Sequence of chain 12.E:
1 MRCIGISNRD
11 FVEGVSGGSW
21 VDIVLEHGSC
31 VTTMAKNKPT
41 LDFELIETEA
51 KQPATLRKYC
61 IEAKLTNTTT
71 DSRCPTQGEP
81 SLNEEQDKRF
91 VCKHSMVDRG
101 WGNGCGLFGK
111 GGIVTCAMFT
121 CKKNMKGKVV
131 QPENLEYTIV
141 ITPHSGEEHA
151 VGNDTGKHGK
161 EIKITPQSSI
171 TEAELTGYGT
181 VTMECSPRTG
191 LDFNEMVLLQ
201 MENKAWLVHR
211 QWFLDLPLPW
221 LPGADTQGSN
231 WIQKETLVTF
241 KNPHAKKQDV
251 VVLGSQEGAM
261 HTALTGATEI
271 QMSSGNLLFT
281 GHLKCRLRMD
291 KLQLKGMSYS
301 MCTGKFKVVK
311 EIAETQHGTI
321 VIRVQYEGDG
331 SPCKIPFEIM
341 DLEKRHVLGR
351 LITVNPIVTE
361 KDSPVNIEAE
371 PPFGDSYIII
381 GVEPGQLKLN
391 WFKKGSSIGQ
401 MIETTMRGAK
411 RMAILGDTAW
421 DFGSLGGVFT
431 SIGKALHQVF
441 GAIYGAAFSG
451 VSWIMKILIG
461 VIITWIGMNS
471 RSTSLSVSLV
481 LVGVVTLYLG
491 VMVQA

Sequence of chain 12.G:
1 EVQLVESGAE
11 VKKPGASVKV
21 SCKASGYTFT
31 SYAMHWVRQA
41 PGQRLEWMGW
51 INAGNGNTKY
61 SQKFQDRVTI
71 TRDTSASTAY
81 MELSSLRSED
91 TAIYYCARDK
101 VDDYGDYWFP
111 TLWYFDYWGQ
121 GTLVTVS

The small molecule below binds the protein below.
Small molecule (SMILES): CC(=O)N[C@@H]1[C@@H](O)[C@H](O)[C@@H](CO)O[C@H]1O

Binding-site contacts:
Ligand atom C4 contacts residue ASN67 of chain 12.E at 4.2 Å.
Ligand atom O7 contacts residue ARG89 of chain 12.E at 4.0 Å.
Ligand atom O7 contacts residue ASN67 of chain 12.E at 4.1 Å.
Ligand atom C5 contacts residue ASN67 of chain 12.E at 3.6 Å.
Ligand atom O5 contacts residue ASN67 of chain 12.E at 2.4 Å (h-bond).
Ligand atom N2 contacts residue ASN67 of chain 12.E at 3.1 Å (h-bond).
Ligand atom C2 contacts residue ASN67 of chain 12.E at 2.5 Å.
Ligand atom C6 contacts residue ASP66 of chain 12.G at 4.2 Å.
Ligand atom C3 contacts residue ASP66 of chain 12.G at 4.3 Å.
Ligand atom N2 contacts residue GLN65 of chain 12.G at 4.4 Å.
Ligand atom O7 contacts residue MET118 of chain 12.E at 3.9 Å.
Ligand atom O5 contacts residue TYR60 of chain 12.G at 3.5 Å.
Ligand atom C3 contacts residue ASN67 of chain 12.E at 3.8 Å.
Ligand atom C3 contacts residue GLN65 of chain 12.G at 4.1 Å.
Ligand atom C6 contacts residue TYR60 of chain 12.G at 3.8 Å (hydrophobic).
Ligand atom C4 contacts residue ASP66 of chain 12.G at 3.8 Å.
Ligand atom O6 contacts residue ASP66 of chain 12.G at 2.8 Å (salt-bridge).
Ligand atom O3 contacts residue ASP66 of chain 12.G at 3.8 Å.
Ligand atom O4 contacts residue ASP66 of chain 12.G at 4.2 Å.
Ligand atom C8 contacts residue GLN65 of chain 12.G at 3.5 Å.
Ligand atom O5 contacts residue GLN65 of chain 12.G at 3.9 Å.
Ligand atom O6 contacts residue GLN65 of chain 12.G at 4.2 Å.
Ligand atom C7 contacts residue ASN67 of chain 12.E at 3.6 Å.
Ligand atom O3 contacts residue GLN65 of chain 12.G at 3.2 Å.
Ligand atom C5 contacts residue TYR60 of chain 12.G at 4.2 Å (hydrophobic).
Ligand atom C8 contacts residue ASN67 of chain 12.E at 3.6 Å.
Ligand atom C6 contacts residue GLN65 of chain 12.G at 4.1 Å.
Ligand atom O3 contacts residue ASN67 of chain 12.E at 4.4 Å.
Ligand atom C1 contacts residue GLN65 of chain 12.G at 3.7 Å.
Ligand atom C2 contacts residue GLN65 of chain 12.G at 3.4 Å.
Ligand atom C1 contacts residue ASN67 of chain 12.E at 1.4 Å.